Sequence of chain 1.B:
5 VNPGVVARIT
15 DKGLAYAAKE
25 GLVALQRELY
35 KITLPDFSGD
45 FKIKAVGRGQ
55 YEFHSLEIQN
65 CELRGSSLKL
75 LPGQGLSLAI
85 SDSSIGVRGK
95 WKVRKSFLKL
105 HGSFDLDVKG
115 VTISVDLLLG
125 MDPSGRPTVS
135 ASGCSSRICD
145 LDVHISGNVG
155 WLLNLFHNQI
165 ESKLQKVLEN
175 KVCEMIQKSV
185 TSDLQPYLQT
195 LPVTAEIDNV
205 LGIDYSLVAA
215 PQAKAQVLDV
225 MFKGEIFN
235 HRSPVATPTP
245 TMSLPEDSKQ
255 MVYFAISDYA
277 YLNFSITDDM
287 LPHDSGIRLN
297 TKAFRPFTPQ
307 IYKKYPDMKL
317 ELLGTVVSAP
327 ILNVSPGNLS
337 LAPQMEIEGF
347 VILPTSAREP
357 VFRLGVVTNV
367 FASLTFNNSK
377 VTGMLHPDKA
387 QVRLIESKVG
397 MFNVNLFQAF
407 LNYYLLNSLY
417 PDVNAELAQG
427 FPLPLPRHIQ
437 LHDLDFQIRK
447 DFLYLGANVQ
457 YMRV

The protein below binds the small molecule below.
Small molecule (SMILES): CC(=O)N[C@@H]1[C@@H](O)[C@H](O)[C@@H](CO)O[C@H]1O

Binding-site contacts:
Ligand atom C1 contacts residue ASN279 of chain 1.B at 3.6 Å.
Ligand atom O1 contacts residue ASN279 of chain 1.B at 3.8 Å.
Ligand atom O6 contacts residue THR321 of chain 1.B at 3.9 Å.
Ligand atom O3 contacts residue NAG1 of chain 1.K at 4.2 Å.
Ligand atom C5 contacts residue NAG1 of chain 1.K at 3.5 Å.
Ligand atom C4 contacts residue ASN279 of chain 1.B at 3.6 Å.
Ligand atom C6 contacts residue NAG1 of chain 1.K at 4.1 Å.
Ligand atom C6 contacts residue THR321 of chain 1.B at 3.7 Å.
Ligand atom O4 contacts residue NAG1 of chain 1.K at 2.8 Å (h-bond).
Ligand atom O6 contacts residue ASN279 of chain 1.B at 3.8 Å.
Ligand atom O5 contacts residue ASN279 of chain 1.B at 2.5 Å (h-bond).
Ligand atom C3 contacts residue NAG1 of chain 1.K at 3.5 Å.
Ligand atom C5 contacts residue ASN279 of chain 1.B at 3.1 Å.
Ligand atom C4 contacts residue NAG1 of chain 1.K at 3.4 Å.
Ligand atom C6 contacts residue ASN279 of chain 1.B at 2.9 Å.
Ligand atom O6 contacts residue NAG1 of chain 1.K at 3.5 Å (h-bond).
Ligand atom C2 contacts residue ASN279 of chain 1.B at 4.2 Å.